Sequence of chain 3.A:
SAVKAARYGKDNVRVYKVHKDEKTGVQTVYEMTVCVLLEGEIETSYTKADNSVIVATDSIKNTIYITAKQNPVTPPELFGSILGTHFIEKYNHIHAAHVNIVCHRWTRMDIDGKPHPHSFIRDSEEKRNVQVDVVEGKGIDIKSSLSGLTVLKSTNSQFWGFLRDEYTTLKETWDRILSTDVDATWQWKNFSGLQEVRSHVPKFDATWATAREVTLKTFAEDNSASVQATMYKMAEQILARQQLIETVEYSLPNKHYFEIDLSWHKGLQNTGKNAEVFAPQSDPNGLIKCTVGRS

Binding-site contacts:
Ligand atom N7 contacts residue THR58 of chain 4.A at 2.8 Å (h-bond).
Ligand atom N8 contacts residue PHE160 of chain 3.A at 3.6 Å.
Ligand atom C2 contacts residue ARG177 of chain 3.A at 3.6 Å.
Ligand atom C6 contacts residue PHE160 of chain 3.A at 3.6 Å (hydrophobic).
Ligand atom O6 contacts residue TYR9 of chain 4.A at 3.8 Å.
Ligand atom C4 contacts residue PHE160 of chain 3.A at 3.4 Å (hydrophobic).
Ligand atom C2 contacts residue GLN229 of chain 3.A at 3.9 Å.
Ligand atom C2 contacts residue PHE160 of chain 3.A at 3.7 Å (hydrophobic).
Ligand atom O6 contacts residue ILE55 of chain 4.A at 3.5 Å.
Ligand atom N3 contacts residue ASN255 of chain 3.A at 3.4 Å (h-bond).
Ligand atom O2 contacts residue PHE160 of chain 3.A at 3.9 Å.
Ligand atom O6 contacts residue THR58 of chain 4.A at 3.8 Å.
Ligand atom C2 contacts residue ASN255 of chain 3.A at 3.9 Å.
Ligand atom N8 contacts residue ASP59 of chain 4.A at 3.9 Å.
Ligand atom O6 contacts residue PHE160 of chain 3.A at 4.1 Å.
Ligand atom O2 contacts residue ASN255 of chain 3.A at 4.1 Å.
Ligand atom C4 contacts residue ASN255 of chain 3.A at 3.9 Å.
Ligand atom N1 contacts residue PHE160 of chain 3.A at 3.6 Å.
Ligand atom O2 contacts residue ARG177 of chain 3.A at 2.8 Å (salt-bridge).
Ligand atom C6 contacts residue GLN229 of chain 3.A at 3.7 Å.
Ligand atom N8 contacts residue LEU171 of chain 3.A at 3.8 Å.
Ligand atom N8 contacts residue ALA57 of chain 4.A at 3.8 Å.
Ligand atom N7 contacts residue PHE160 of chain 3.A at 3.7 Å.
Ligand atom O6 contacts residue ILE289 of chain 3.A at 4.1 Å.
Ligand atom N8 contacts residue THR58 of chain 4.A at 3.3 Å (h-bond).
Ligand atom N3 contacts residue ARG177 of chain 3.A at 3.0 Å (salt-bridge).
Ligand atom N7 contacts residue ALA57 of chain 4.A at 3.5 Å.
Ligand atom O2 contacts residue GLN229 of chain 3.A at 3.8 Å.
Ligand atom C5 contacts residue PHE160 of chain 3.A at 3.4 Å (hydrophobic).
Ligand atom O2 contacts residue SER227 of chain 3.A at 3.6 Å.
Ligand atom N3 contacts residue PHE160 of chain 3.A at 3.7 Å.
Ligand atom C4 contacts residue ARG177 of chain 3.A at 3.8 Å.
Ligand atom N1 contacts residue GLN229 of chain 3.A at 2.9 Å (h-bond).
Ligand atom C5 contacts residue THR58 of chain 4.A at 4.0 Å.
Ligand atom C2 contacts residue VAL228 of chain 3.A at 4.0 Å (hydrophobic).
Ligand atom O6 contacts residue GLN229 of chain 3.A at 2.9 Å (h-bond).
Ligand atom N9 contacts residue LEU171 of chain 3.A at 3.9 Å.
Ligand atom N9 contacts residue PHE160 of chain 3.A at 3.5 Å.
Ligand atom O2 contacts residue VAL228 of chain 3.A at 2.9 Å (h-bond).
Ligand atom N9 contacts residue ARG177 of chain 3.A at 4.0 Å.

A protein and the small-molecule ligand that binds it are described below.
Small molecule (SMILES): O=c1[nH]c(=O)c2nn[nH]c2[nH]1

Sequence of chain 4.A:
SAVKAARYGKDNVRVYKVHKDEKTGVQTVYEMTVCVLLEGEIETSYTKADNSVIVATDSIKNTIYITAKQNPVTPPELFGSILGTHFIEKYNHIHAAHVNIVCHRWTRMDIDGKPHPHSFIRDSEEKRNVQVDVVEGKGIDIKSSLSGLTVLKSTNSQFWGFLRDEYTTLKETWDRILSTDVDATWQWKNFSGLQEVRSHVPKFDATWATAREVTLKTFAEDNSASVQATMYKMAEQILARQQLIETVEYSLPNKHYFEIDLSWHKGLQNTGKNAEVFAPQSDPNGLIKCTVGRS